Binding-site contacts:
Ligand atom C7 contacts residue ASN167 of chain 1.M at 3.5 Å.
Ligand atom C1 contacts residue ARG162 of chain 1.M at 3.9 Å.
Ligand atom C6 contacts residue ARG162 of chain 1.M at 4.3 Å.
Ligand atom N2 contacts residue ARG278 of chain 1.A at 4.2 Å.
Ligand atom C4 contacts residue ARG162 of chain 1.M at 4.2 Å.
Ligand atom O7 contacts residue ASN167 of chain 1.M at 3.4 Å (h-bond).
Ligand atom C7 contacts residue GLU126 of chain 1.A at 3.9 Å.
Ligand atom O5 contacts residue ARG162 of chain 1.M at 3.3 Å (salt-bridge).
Ligand atom C8 contacts residue GLU126 of chain 1.A at 3.2 Å.
Ligand atom C1 contacts residue ASN167 of chain 1.M at 1.5 Å.
Ligand atom C5 contacts residue ARG162 of chain 1.M at 4.2 Å.
Ligand atom O5 contacts residue ASN167 of chain 1.M at 2.5 Å (h-bond).
Ligand atom C5 contacts residue ASN167 of chain 1.M at 3.8 Å.
Ligand atom O7 contacts residue GLU126 of chain 1.A at 3.7 Å.
Ligand atom C8 contacts residue ARG278 of chain 1.A at 3.3 Å.
Ligand atom C2 contacts residue ASN167 of chain 1.M at 2.6 Å.
Ligand atom C3 contacts residue ASN167 of chain 1.M at 4.0 Å.
Ligand atom N2 contacts residue ASN167 of chain 1.M at 3.0 Å (h-bond).
Ligand atom C7 contacts residue ARG278 of chain 1.A at 4.2 Å.
Ligand atom C2 contacts residue ARG162 of chain 1.M at 4.0 Å.
Ligand atom C4 contacts residue ASN167 of chain 1.M at 4.4 Å.

Sequence of chain 1.M:
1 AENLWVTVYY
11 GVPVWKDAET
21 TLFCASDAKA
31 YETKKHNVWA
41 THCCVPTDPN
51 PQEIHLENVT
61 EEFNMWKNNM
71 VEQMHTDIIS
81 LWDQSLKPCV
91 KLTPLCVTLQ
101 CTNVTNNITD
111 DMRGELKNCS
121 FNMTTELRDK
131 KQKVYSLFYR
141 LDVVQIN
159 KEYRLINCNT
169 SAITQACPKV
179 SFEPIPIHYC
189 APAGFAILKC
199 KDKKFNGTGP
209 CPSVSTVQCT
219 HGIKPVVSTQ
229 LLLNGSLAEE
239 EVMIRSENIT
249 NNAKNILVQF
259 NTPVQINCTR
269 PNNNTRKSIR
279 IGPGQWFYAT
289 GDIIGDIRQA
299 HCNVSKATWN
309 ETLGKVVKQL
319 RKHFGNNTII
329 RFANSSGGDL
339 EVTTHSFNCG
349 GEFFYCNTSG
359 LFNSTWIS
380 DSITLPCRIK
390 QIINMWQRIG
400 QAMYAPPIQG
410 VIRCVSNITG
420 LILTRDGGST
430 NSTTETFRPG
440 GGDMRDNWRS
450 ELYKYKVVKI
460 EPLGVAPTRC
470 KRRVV

This protein binds this small molecule.
Small molecule (SMILES): CC(=O)N[C@@H]1[C@@H](O)[C@H](O)[C@@H](CO)O[C@H]1O

Sequence of chain 1.A:
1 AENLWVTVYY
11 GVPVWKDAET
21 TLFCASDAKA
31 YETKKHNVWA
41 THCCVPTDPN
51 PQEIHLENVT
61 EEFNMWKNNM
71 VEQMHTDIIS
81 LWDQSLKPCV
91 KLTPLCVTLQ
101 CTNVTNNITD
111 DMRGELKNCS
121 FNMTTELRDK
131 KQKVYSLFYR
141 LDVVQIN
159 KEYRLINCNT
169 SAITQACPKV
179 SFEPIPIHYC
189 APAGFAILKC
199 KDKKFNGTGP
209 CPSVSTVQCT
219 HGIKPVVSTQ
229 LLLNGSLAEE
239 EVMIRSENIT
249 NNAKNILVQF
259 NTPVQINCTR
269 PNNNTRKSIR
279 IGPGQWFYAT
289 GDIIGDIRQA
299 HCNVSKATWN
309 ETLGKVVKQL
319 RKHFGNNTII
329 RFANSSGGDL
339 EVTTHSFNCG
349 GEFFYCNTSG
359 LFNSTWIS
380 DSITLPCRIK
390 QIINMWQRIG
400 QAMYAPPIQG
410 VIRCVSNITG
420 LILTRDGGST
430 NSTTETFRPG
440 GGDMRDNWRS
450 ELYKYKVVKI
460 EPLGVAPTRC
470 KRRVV